Binding-site contacts:
Ligand atom O7 contacts residue ASN167 of chain 1.I at 3.5 Å (h-bond).
Ligand atom C8 contacts residue ASN167 of chain 1.I at 3.6 Å.
Ligand atom C2 contacts residue ASN167 of chain 1.I at 2.5 Å.
Ligand atom C1 contacts residue ASN167 of chain 1.I at 1.5 Å.
Ligand atom C3 contacts residue ASN167 of chain 1.I at 3.8 Å.
Ligand atom C1 contacts residue ARG162 of chain 1.I at 3.4 Å.
Ligand atom O7 contacts residue ARG278 of chain 1.E at 3.8 Å.
Ligand atom C4 contacts residue ASN167 of chain 1.I at 4.2 Å.
Ligand atom C8 contacts residue THR168 of chain 1.I at 3.2 Å.
Ligand atom C5 contacts residue ARG162 of chain 1.I at 3.9 Å.
Ligand atom C6 contacts residue ARG162 of chain 1.I at 4.3 Å.
Ligand atom O5 contacts residue ARG162 of chain 1.I at 3.1 Å (salt-bridge).
Ligand atom N2 contacts residue ASN167 of chain 1.I at 2.8 Å (h-bond).
Ligand atom C7 contacts residue ASN167 of chain 1.I at 3.3 Å.
Ligand atom O5 contacts residue ASN167 of chain 1.I at 2.4 Å (h-bond).
Ligand atom C7 contacts residue THR168 of chain 1.I at 3.8 Å.
Ligand atom N2 contacts residue THR168 of chain 1.I at 3.6 Å (h-bond).
Ligand atom C5 contacts residue ASN167 of chain 1.I at 3.7 Å.

Sequence of chain 1.I:
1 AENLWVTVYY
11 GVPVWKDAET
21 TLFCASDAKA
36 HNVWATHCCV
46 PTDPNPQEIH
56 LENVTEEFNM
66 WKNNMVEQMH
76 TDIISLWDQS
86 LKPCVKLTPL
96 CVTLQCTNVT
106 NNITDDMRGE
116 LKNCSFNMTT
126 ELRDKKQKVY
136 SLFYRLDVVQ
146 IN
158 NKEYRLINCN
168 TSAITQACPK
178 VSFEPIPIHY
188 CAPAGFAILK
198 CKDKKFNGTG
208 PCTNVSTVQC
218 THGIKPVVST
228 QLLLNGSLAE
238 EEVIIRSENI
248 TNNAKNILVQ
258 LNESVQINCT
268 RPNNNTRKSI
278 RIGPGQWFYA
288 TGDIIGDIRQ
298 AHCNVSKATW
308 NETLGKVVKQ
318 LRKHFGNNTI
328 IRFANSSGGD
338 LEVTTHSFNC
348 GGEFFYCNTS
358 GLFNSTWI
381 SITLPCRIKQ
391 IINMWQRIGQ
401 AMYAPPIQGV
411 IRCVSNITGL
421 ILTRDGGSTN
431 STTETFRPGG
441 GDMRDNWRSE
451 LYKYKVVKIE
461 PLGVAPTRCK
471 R

The protein below binds the small molecule below.
Small molecule (SMILES): CC(=O)N[C@@H]1[C@@H](O)[C@H](O)[C@@H](CO)O[C@H]1O

Sequence of chain 1.E:
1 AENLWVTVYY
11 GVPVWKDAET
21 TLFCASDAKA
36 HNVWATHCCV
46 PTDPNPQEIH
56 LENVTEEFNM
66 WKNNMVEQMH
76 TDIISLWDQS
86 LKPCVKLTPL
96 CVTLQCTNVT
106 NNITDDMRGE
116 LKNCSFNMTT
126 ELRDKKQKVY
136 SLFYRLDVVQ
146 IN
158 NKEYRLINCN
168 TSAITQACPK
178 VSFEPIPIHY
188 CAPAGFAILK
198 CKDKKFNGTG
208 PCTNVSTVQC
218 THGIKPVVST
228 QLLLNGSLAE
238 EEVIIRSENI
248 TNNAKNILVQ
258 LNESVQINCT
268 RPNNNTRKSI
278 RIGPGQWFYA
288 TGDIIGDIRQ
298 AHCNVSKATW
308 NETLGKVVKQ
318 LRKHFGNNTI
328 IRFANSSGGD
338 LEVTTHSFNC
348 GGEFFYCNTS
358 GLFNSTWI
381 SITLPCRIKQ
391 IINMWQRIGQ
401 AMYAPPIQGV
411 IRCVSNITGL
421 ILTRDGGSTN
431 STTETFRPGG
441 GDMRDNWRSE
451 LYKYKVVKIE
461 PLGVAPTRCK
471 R